Sequence of chain 1.F:
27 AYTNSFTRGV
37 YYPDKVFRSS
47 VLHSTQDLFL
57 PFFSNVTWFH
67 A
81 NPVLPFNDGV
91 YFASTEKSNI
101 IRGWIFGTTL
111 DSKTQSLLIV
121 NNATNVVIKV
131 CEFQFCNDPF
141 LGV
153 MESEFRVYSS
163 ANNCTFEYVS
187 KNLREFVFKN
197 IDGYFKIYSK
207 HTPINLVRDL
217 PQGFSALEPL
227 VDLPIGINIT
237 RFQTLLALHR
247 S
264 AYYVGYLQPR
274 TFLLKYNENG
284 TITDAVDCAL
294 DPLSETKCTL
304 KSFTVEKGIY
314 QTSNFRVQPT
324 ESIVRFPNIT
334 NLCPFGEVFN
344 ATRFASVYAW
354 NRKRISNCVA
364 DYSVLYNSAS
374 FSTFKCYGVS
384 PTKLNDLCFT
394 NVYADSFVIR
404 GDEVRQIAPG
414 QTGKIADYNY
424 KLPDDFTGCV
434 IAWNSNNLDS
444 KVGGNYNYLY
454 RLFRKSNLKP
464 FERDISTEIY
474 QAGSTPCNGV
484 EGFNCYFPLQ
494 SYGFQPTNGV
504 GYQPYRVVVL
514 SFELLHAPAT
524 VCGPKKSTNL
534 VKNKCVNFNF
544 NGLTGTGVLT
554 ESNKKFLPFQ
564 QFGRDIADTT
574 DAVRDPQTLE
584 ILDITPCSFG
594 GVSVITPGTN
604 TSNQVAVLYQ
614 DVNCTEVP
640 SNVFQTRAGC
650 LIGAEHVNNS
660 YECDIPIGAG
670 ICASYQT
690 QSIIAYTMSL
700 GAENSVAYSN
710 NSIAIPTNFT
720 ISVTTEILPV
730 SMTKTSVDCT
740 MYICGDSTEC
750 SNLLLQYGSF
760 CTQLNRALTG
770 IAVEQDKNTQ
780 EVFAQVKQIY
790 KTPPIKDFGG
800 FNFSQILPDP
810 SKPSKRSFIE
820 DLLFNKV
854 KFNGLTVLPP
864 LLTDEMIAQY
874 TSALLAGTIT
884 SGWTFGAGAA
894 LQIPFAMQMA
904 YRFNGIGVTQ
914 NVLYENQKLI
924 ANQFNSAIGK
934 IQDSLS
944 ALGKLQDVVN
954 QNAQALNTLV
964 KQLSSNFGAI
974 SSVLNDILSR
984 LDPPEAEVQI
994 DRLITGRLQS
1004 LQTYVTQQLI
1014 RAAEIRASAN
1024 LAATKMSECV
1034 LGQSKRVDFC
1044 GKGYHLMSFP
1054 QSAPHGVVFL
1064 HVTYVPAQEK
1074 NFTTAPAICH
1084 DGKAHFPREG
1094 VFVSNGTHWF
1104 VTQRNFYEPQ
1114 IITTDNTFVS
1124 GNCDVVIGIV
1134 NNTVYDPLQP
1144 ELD

The small molecule below binds the protein below.
Small molecule (SMILES): CC(=O)N[C@H]1[C@H](O[C@H]2[C@H](O)[C@@H](NC(C)=O)CO[C@@H]2CO)O[C@H](CO)[C@@H](O)[C@@H]1O

Binding-site contacts:
Ligand atom C8 contacts residue LEU582 of chain 1.F at 4.0 Å (hydrophobic).
Ligand atom N2 contacts residue ASN331 of chain 1.F at 2.9 Å (h-bond).
Ligand atom C1 contacts residue ASN331 of chain 1.F at 1.4 Å.
Ligand atom C7 contacts residue GLN580 of chain 1.F at 3.6 Å.
Ligand atom C7 contacts residue ASN331 of chain 1.F at 4.1 Å.
Ligand atom C4 contacts residue ASN331 of chain 1.F at 4.2 Å.
Ligand atom O5 contacts residue ASN331 of chain 1.F at 2.4 Å (h-bond).
Ligand atom C3 contacts residue ASN331 of chain 1.F at 3.8 Å.
Ligand atom N2 contacts residue GLN580 of chain 1.F at 3.6 Å.
Ligand atom C8 contacts residue PRO579 of chain 1.F at 3.5 Å (hydrophobic).
Ligand atom C8 contacts residue GLN580 of chain 1.F at 3.0 Å.
Ligand atom C2 contacts residue ASN331 of chain 1.F at 2.5 Å.
Ligand atom C5 contacts residue ASN331 of chain 1.F at 3.5 Å.